Sequence of chain 2.B:
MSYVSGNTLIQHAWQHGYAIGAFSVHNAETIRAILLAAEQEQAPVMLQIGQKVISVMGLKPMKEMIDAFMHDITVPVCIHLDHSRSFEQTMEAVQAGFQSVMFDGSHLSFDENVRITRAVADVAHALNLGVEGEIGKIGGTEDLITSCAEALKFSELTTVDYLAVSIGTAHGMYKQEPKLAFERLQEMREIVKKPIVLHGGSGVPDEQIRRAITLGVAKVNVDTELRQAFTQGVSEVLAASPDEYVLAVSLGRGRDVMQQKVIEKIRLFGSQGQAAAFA

Binding-site contacts:
Ligand atom C6 contacts residue HIS103 of chain 2.B at 3.1 Å.
Ligand atom O1 contacts residue HIS103 of chain 2.B at 3.6 Å.
Ligand atom O10 contacts residue LYS72 of chain 2.B at 3.3 Å (salt-bridge).
Ligand atom O7 contacts residue HIS200 of chain 2.B at 2.7 Å.
Ligand atom O2 contacts residue HIS200 of chain 2.B at 3.5 Å.
Ligand atom O6 contacts residue ASP102 of chain 2.B at 2.4 Å (salt-bridge).
Ligand atom O5 contacts residue SER231 of chain 2.B at 2.6 Å (h-bond).
Ligand atom P1 contacts residue THR253 of chain 2.B at 3.5 Å.
Ligand atom O6 contacts residue ASN250 of chain 2.B at 3.1 Å (h-bond).
Ligand atom S1 contacts residue GLN71 of chain 2.B at 3.6 Å.
Ligand atom C1 contacts residue HIS200 of chain 2.B at 3.6 Å.
Ligand atom P1 contacts residue SER231 of chain 2.B at 3.4 Å.
Ligand atom O4 contacts residue GLY201 of chain 2.B at 2.7 Å (h-bond).
Ligand atom O1 contacts residue HIS228 of chain 2.B at 3.2 Å (h-bond).
Ligand atom O8 contacts residue ASP252 of chain 2.B at 2.3 Å (salt-bridge).
Ligand atom O9 contacts residue GLY70 of chain 2.B at 3.5 Å.
Ligand atom O3 contacts residue GLY230 of chain 2.B at 3.2 Å (h-bond).
Ligand atom O9 contacts residue HIS103 of chain 2.B at 2.7 Å (h-bond).
Ligand atom O11 contacts residue GLY70 of chain 2.B at 3.5 Å.
Ligand atom O1 contacts residue HIS200 of chain 2.B at 3.2 Å.
Ligand atom O7 contacts residue ZN1 of chain 2.G at 3.1 Å.
Ligand atom C3 contacts residue ASP102 of chain 2.B at 3.2 Å.
Ligand atom C2 contacts residue GLY229 of chain 2.B at 3.4 Å.
Ligand atom C1 contacts residue ZN1 of chain 2.G at 3.6 Å.
Ligand atom O6 contacts residue GLN68 of chain 2.B at 3.1 Å (h-bond).
Ligand atom O3 contacts residue NA1 of chain 2.F at 2.7 Å (h-bond).
Ligand atom O4 contacts residue NA1 of chain 2.F at 3.6 Å (h-bond).
Ligand atom O1 contacts residue ZN1 of chain 2.G at 2.4 Å.
Ligand atom O6 contacts residue HIS103 of chain 2.B at 3.6 Å.
Ligand atom O5 contacts residue ASP252 of chain 2.B at 2.8 Å (salt-bridge).
Ligand atom O9 contacts residue GLN71 of chain 2.B at 3.0 Å (h-bond).
Ligand atom S1 contacts residue HIS103 of chain 2.B at 3.5 Å (h-bond).
Ligand atom O4 contacts residue THR253 of chain 2.B at 2.5 Å (h-bond).
Ligand atom O10 contacts residue GLN71 of chain 2.B at 3.5 Å (h-bond).
Ligand atom O3 contacts residue GLY229 of chain 2.B at 3.0 Å.
Ligand atom C4 contacts residue HIS103 of chain 2.B at 3.2 Å.
Ligand atom O3 contacts residue SER231 of chain 2.B at 3.0 Å (h-bond).
Ligand atom C5 contacts residue HIS103 of chain 2.B at 3.4 Å.
Ligand atom O5 contacts residue THR253 of chain 2.B at 2.8 Å (h-bond).
Ligand atom O7 contacts residue HIS103 of chain 2.B at 2.3 Å.

A small-molecule ligand and the protein it binds are described below.
Small molecule (SMILES): O=C(COP(=O)(O)O)[C@@H](O)[C@H](O)[C@H](O)CS(=O)(=O)O